This protein binds this small molecule.
Small molecule (SMILES): COc1cc2ncc3c(N)nc(-c4cncc(OC[C@H](N)Cc5ccccc5)c4)cc3c2cc1OC

Binding-site contacts:
Ligand atom C12 contacts residue ALA115 of chain 1.A at 3.1 Å (hydrophobic).
Ligand atom N5 contacts residue GLU162 of chain 1.A at 3.0 Å (salt-bridge).
Ligand atom C10 contacts residue LEU165 of chain 1.A at 3.6 Å (hydrophobic).
Ligand atom C15 contacts residue THR175 of chain 1.A at 3.5 Å.
Ligand atom C8 contacts residue THR175 of chain 1.A at 3.6 Å.
Ligand atom C26 contacts residue SER47 of chain 1.A at 3.2 Å.
Ligand atom N5 contacts residue ASN163 of chain 1.A at 3.6 Å.
Ligand atom C1 contacts residue LEU41 of chain 1.A at 3.4 Å (hydrophobic).
Ligand atom C25 contacts residue VAL49 of chain 1.A at 3.7 Å (hydrophobic).
Ligand atom C10 contacts residue ALA115 of chain 1.A at 3.5 Å (hydrophobic).
Ligand atom N1 contacts residue THR175 of chain 1.A at 2.9 Å (h-bond).
Ligand atom C27 contacts residue GLY44 of chain 1.A at 3.3 Å.
Ligand atom N3 contacts residue SER113 of chain 1.A at 3.0 Å (h-bond).
Ligand atom C9 contacts residue LEU165 of chain 1.A at 3.4 Å (hydrophobic).
Ligand atom C26 contacts residue VAL49 of chain 1.A at 3.7 Å (hydrophobic).
Ligand atom N3 contacts residue VAL96 of chain 1.A at 3.4 Å.
Ligand atom C5 contacts residue LEU165 of chain 1.A at 3.4 Å (hydrophobic).
Ligand atom N2 contacts residue TYR114 of chain 1.A at 3.6 Å.
Ligand atom C14 contacts residue LYS116 of chain 1.A at 3.4 Å.
Ligand atom C25 contacts residue GLU43 of chain 1.A at 3.7 Å.
Ligand atom N4 contacts residue LYS64 of chain 1.A at 2.9 Å (salt-bridge).
Ligand atom C19 contacts residue THR175 of chain 1.A at 3.5 Å.
Ligand atom C7 contacts residue THR175 of chain 1.A at 3.5 Å.
Ligand atom C20 contacts residue ASP176 of chain 1.A at 3.1 Å.
Ligand atom C4 contacts residue LEU165 of chain 1.A at 3.7 Å (hydrophobic).
Ligand atom N3 contacts residue LEU112 of chain 1.A at 3.4 Å.
Ligand atom C10 contacts residue ALA62 of chain 1.A at 3.5 Å (hydrophobic).
Ligand atom C25 contacts residue GLY42 of chain 1.A at 3.3 Å.
Ligand atom N1 contacts residue LEU112 of chain 1.A at 3.7 Å.
Ligand atom N2 contacts residue ALA115 of chain 1.A at 3.0 Å (h-bond).
Ligand atom C10 contacts residue SER113 of chain 1.A at 3.3 Å.
Ligand atom C1 contacts residue GLU119 of chain 1.A at 3.4 Å.
Ligand atom C26 contacts residue GLY42 of chain 1.A at 3.7 Å.
Ligand atom C28 contacts residue GLY44 of chain 1.A at 3.6 Å.
Ligand atom C18 contacts residue ASP176 of chain 1.A at 3.5 Å.
Ligand atom C27 contacts residue SER47 of chain 1.A at 3.0 Å.
Ligand atom C14 contacts residue ALA115 of chain 1.A at 3.5 Å (hydrophobic).
Ligand atom O2 contacts residue GLY118 of chain 1.A at 3.6 Å.
Ligand atom C18 contacts residue LYS64 of chain 1.A at 3.5 Å.
Ligand atom O1 contacts residue LEU41 of chain 1.A at 3.6 Å.

Sequence of chain 1.A:
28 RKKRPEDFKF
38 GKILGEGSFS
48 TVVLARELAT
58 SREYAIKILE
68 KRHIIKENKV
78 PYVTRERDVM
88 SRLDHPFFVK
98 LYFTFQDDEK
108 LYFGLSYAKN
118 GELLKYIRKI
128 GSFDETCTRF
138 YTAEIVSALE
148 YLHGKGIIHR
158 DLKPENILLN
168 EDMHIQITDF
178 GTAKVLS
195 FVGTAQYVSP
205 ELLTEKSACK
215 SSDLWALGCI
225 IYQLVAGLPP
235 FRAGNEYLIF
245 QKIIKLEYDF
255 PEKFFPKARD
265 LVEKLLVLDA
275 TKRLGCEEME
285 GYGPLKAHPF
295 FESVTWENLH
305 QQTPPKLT